A small-molecule ligand and the protein it binds are described below.
Small molecule (SMILES): O=c1[nH]c(=O)c2nc[nH]c2[nH]1

Binding-site contacts:
Ligand atom C8 contacts residue TRP4645 of chain 1.A at 3.3 Å (hydrophobic).
Ligand atom C4 contacts residue TYR4944 of chain 1.A at 4.2 Å (hydrophobic).
Ligand atom O6 contacts residue GLN4201 of chain 1.A at 3.8 Å.
Ligand atom N7 contacts residue TRP4645 of chain 1.A at 3.6 Å.
Ligand atom N7 contacts residue ILE4926 of chain 1.A at 3.3 Å.
Ligand atom O6 contacts residue TRP4645 of chain 1.A at 3.6 Å.
Ligand atom N9 contacts residue TYR4944 of chain 1.A at 4.0 Å.
Ligand atom C8 contacts residue ILE4926 of chain 1.A at 3.8 Å (hydrophobic).
Ligand atom C2 contacts residue TRP4645 of chain 1.A at 3.5 Å (hydrophobic).
Ligand atom N3 contacts residue TRP4645 of chain 1.A at 3.3 Å.
Ligand atom O6 contacts residue ILE4926 of chain 1.A at 4.1 Å.
Ligand atom C6 contacts residue ILE4926 of chain 1.A at 4.0 Å (hydrophobic).
Ligand atom N1 contacts residue ILE4197 of chain 1.A at 4.0 Å.
Ligand atom C2 contacts residue ILE4926 of chain 1.A at 3.9 Å (hydrophobic).
Ligand atom C5 contacts residue ILE4926 of chain 1.A at 3.6 Å (hydrophobic).
Ligand atom O2 contacts residue PHE4600 of chain 1.A at 4.2 Å.
Ligand atom C4 contacts residue ILE4926 of chain 1.A at 3.6 Å (hydrophobic).
Ligand atom C5 contacts residue TRP4645 of chain 1.A at 3.3 Å (hydrophobic).
Ligand atom N9 contacts residue TRP4645 of chain 1.A at 3.3 Å.
Ligand atom N3 contacts residue ILE4926 of chain 1.A at 3.6 Å.
Ligand atom C6 contacts residue GLN4201 of chain 1.A at 4.5 Å.
Ligand atom N1 contacts residue TRP4645 of chain 1.A at 3.8 Å.
Ligand atom N9 contacts residue ILE4926 of chain 1.A at 4.0 Å.
Ligand atom O2 contacts residue ILE4197 of chain 1.A at 4.1 Å.
Ligand atom C6 contacts residue TRP4645 of chain 1.A at 3.5 Å (hydrophobic).
Ligand atom N3 contacts residue TYR4944 of chain 1.A at 3.8 Å.
Ligand atom O2 contacts residue ILE4926 of chain 1.A at 4.5 Å.
Ligand atom C2 contacts residue ILE4197 of chain 1.A at 4.3 Å (hydrophobic).
Ligand atom N3 contacts residue GLU4194 of chain 1.A at 4.5 Å.
Ligand atom N1 contacts residue ILE4926 of chain 1.A at 4.2 Å.
Ligand atom N1 contacts residue GLN4201 of chain 1.A at 4.4 Å.
Ligand atom C4 contacts residue TRP4645 of chain 1.A at 3.4 Å (hydrophobic).
Ligand atom O2 contacts residue GLU4194 of chain 1.A at 3.4 Å (salt-bridge).
Ligand atom O2 contacts residue TRP4645 of chain 1.A at 4.0 Å.

Sequence of chain 1.A:
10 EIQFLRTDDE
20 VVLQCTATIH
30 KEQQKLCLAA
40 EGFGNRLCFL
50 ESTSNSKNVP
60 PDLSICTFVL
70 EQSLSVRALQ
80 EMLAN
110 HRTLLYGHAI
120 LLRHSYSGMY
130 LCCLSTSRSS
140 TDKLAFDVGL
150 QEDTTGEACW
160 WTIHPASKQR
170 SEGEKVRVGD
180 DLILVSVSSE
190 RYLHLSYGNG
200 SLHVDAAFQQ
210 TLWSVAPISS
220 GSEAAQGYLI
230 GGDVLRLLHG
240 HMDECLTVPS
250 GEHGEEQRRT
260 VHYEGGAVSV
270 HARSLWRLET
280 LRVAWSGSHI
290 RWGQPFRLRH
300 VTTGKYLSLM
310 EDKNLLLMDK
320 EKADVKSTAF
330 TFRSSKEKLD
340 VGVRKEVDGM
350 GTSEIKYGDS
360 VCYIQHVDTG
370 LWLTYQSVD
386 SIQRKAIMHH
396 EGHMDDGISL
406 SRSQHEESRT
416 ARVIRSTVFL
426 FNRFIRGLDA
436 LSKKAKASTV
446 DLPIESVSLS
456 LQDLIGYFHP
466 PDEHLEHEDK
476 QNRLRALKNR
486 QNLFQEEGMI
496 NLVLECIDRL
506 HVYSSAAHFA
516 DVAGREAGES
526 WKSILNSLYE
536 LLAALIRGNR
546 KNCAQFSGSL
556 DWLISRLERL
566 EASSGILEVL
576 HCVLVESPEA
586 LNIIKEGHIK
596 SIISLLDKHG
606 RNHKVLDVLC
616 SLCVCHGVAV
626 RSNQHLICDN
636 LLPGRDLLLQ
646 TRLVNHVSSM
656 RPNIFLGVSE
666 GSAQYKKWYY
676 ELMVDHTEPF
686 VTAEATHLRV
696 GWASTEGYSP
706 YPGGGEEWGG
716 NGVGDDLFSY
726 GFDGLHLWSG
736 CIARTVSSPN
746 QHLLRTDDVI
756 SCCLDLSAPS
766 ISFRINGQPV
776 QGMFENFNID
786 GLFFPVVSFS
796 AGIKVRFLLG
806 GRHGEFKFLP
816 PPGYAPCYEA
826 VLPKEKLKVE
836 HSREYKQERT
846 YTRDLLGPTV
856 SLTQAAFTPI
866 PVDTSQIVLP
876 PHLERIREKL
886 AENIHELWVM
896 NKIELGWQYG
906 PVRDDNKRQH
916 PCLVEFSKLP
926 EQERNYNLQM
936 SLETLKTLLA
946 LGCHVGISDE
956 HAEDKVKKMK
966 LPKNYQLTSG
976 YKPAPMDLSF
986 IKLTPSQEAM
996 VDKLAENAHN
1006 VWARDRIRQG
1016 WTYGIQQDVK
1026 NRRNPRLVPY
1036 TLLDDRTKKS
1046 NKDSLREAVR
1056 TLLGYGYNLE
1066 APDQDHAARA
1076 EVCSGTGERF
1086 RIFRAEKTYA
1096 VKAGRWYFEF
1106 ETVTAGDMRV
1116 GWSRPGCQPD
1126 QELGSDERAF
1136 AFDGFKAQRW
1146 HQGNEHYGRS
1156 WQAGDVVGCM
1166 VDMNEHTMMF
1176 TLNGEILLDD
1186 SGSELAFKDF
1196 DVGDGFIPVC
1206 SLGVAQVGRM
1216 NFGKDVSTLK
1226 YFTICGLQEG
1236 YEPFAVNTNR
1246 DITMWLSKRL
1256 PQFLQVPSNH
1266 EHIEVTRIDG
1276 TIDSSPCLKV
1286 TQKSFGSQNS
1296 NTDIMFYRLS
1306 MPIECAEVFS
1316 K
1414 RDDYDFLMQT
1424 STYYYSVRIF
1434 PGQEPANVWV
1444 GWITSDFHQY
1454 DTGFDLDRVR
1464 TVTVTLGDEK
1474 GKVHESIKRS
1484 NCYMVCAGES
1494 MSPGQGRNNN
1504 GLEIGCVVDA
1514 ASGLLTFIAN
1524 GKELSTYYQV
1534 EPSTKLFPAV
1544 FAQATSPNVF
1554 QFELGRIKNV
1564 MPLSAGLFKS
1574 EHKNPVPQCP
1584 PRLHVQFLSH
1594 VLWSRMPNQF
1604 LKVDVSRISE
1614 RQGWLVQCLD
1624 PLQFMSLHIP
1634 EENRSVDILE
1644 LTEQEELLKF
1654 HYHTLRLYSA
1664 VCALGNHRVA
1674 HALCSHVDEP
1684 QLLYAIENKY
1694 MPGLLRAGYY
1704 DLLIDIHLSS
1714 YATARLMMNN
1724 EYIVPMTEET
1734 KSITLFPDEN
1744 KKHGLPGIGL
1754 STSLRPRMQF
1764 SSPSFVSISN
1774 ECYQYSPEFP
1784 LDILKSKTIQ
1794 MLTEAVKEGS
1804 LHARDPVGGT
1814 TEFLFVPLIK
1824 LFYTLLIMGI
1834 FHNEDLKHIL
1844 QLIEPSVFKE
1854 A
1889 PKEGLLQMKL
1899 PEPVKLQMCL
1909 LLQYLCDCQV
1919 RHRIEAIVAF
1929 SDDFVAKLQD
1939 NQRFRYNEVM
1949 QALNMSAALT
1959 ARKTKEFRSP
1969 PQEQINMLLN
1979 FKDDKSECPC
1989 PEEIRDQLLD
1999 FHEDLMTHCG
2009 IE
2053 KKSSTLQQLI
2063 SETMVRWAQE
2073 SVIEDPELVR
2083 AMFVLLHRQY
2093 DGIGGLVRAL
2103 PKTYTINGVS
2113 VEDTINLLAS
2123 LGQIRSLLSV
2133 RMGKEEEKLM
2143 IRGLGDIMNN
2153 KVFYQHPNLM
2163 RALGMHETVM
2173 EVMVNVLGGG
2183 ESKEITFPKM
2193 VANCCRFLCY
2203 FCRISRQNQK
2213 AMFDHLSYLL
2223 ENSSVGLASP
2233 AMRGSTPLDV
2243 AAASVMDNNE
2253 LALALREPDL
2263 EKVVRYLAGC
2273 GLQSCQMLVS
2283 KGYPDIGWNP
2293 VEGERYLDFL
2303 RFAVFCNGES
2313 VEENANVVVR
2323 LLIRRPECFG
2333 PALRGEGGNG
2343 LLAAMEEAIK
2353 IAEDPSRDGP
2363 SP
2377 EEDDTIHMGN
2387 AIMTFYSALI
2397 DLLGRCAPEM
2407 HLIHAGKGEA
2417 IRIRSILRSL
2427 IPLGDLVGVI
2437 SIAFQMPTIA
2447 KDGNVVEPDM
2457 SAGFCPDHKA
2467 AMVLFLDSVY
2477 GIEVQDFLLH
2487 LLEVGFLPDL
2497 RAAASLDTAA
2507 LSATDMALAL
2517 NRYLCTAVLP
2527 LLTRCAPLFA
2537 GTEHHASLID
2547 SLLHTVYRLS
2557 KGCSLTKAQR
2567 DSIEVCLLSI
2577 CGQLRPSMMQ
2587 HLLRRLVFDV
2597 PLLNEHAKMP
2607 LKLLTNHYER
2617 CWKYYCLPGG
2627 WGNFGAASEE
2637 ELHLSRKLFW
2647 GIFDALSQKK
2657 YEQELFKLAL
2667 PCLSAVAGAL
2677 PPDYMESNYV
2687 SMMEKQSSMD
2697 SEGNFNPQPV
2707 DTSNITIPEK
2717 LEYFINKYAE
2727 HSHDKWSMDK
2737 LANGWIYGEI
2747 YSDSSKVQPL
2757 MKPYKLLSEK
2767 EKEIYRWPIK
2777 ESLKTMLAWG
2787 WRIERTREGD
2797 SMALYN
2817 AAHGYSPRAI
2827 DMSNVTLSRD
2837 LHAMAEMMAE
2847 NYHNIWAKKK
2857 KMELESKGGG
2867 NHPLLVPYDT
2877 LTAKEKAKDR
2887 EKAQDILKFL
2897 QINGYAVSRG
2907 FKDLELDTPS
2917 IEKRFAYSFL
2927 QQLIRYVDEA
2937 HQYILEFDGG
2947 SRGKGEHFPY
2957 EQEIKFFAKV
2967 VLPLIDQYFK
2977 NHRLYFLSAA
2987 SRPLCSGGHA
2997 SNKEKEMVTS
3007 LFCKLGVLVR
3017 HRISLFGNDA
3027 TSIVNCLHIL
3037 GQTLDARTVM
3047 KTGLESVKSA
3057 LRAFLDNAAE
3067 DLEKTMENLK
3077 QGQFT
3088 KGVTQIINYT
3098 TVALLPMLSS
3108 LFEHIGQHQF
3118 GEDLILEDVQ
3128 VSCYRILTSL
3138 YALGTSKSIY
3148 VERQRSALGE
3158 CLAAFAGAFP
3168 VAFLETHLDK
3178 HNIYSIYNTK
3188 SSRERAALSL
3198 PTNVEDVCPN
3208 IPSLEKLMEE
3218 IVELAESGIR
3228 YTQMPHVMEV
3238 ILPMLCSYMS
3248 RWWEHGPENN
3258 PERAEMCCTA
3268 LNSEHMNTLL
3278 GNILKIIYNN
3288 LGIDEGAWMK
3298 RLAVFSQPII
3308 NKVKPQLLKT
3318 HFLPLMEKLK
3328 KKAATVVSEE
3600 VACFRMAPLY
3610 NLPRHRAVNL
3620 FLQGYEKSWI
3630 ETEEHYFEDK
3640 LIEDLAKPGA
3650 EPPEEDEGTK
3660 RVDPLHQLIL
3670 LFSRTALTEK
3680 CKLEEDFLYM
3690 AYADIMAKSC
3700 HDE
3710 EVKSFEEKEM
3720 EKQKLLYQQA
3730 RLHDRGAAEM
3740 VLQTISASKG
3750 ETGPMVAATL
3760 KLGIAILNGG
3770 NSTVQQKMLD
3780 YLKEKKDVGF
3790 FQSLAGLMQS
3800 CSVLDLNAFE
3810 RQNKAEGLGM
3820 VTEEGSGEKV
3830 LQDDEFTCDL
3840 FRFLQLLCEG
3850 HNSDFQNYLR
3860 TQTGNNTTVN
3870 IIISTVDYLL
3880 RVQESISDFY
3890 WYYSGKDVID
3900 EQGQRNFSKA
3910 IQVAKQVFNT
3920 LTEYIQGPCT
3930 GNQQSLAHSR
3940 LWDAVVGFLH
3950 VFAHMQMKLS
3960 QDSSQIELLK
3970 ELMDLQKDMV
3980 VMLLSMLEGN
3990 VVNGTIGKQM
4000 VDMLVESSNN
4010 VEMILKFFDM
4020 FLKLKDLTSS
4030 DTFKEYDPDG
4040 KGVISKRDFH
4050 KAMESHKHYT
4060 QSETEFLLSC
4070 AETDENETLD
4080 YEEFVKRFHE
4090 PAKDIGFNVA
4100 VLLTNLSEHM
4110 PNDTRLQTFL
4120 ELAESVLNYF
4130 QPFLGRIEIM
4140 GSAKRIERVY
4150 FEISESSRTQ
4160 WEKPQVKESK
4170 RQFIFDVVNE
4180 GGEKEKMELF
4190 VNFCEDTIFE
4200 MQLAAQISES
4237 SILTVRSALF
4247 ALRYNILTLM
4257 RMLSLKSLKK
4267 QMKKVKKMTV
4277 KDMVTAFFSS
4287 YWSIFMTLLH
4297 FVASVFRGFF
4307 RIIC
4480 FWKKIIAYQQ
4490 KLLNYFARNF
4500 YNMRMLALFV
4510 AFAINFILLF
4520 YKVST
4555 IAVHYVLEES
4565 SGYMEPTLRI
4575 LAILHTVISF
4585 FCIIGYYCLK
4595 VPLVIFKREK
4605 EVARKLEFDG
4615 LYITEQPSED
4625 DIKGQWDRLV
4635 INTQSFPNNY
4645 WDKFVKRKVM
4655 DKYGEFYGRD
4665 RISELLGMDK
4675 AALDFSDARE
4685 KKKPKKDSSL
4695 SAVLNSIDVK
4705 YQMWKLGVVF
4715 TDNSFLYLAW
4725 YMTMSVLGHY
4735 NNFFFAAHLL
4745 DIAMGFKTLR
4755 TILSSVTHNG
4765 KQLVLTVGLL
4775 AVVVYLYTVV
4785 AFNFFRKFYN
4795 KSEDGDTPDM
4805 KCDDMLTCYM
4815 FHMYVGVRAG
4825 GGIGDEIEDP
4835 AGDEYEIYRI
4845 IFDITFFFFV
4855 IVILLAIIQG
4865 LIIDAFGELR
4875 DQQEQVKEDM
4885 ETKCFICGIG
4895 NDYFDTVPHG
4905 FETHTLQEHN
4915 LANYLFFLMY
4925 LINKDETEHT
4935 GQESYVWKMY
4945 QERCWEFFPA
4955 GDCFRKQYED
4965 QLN